Binding-site contacts:
Ligand atom C3 contacts residue ASN73 of chain 1.A at 3.8 Å.
Ligand atom C2 contacts residue ASN73 of chain 1.A at 2.5 Å.
Ligand atom C8 contacts residue GLN71 of chain 1.A at 4.1 Å.
Ligand atom N2 contacts residue ASP41 of chain 1.A at 2.8 Å (salt-bridge).
Ligand atom C5 contacts residue GLN71 of chain 1.A at 4.1 Å.
Ligand atom C1 contacts residue ASN73 of chain 1.A at 1.4 Å.
Ligand atom C8 contacts residue ARG77 of chain 1.A at 3.4 Å.
Ligand atom C6 contacts residue PHE17 of chain 1.A at 3.8 Å (hydrophobic).
Ligand atom O7 contacts residue ARG77 of chain 1.A at 2.8 Å (salt-bridge).
Ligand atom C3 contacts residue ASP41 of chain 1.A at 3.7 Å.
Ligand atom C4 contacts residue ASN73 of chain 1.A at 4.2 Å.
Ligand atom C1 contacts residue ASP41 of chain 1.A at 4.4 Å.
Ligand atom O5 contacts residue GLN71 of chain 1.A at 4.1 Å.
Ligand atom O7 contacts residue VAL38 of chain 1.A at 4.3 Å.
Ligand atom C7 contacts residue ASP41 of chain 1.A at 3.7 Å.
Ligand atom C2 contacts residue PHE17 of chain 1.A at 3.8 Å (hydrophobic).
Ligand atom C6 contacts residue GLN71 of chain 1.A at 3.4 Å.
Ligand atom N2 contacts residue THR75 of chain 1.A at 4.4 Å.
Ligand atom C5 contacts residue PHE19 of chain 1.A at 4.1 Å (hydrophobic).
Ligand atom C2 contacts residue VAL40 of chain 1.A at 4.2 Å (hydrophobic).
Ligand atom C3 contacts residue PHE17 of chain 1.A at 3.7 Å (hydrophobic).
Ligand atom C1 contacts residue VAL40 of chain 1.A at 4.4 Å (hydrophobic).
Ligand atom C1 contacts residue THR75 of chain 1.A at 3.8 Å.
Ligand atom C1 contacts residue PHE17 of chain 1.A at 3.8 Å (hydrophobic).
Ligand atom O4 contacts residue PHE17 of chain 1.A at 4.3 Å.
Ligand atom C7 contacts residue ARG77 of chain 1.A at 3.5 Å.
Ligand atom O3 contacts residue ASP41 of chain 1.A at 4.0 Å.
Ligand atom N2 contacts residue ASN73 of chain 1.A at 3.0 Å (h-bond).
Ligand atom O3 contacts residue PHE17 of chain 1.A at 4.4 Å.
Ligand atom O7 contacts residue ASN73 of chain 1.A at 3.3 Å (h-bond).
Ligand atom C6 contacts residue PHE19 of chain 1.A at 3.6 Å (hydrophobic).
Ligand atom C8 contacts residue ASP41 of chain 1.A at 3.7 Å.
Ligand atom O7 contacts residue VAL40 of chain 1.A at 3.5 Å.
Ligand atom O5 contacts residue VAL40 of chain 1.A at 4.4 Å.
Ligand atom C7 contacts residue ASN73 of chain 1.A at 3.4 Å.
Ligand atom C5 contacts residue ASN73 of chain 1.A at 3.6 Å.
Ligand atom C4 contacts residue PHE17 of chain 1.A at 4.0 Å (hydrophobic).
Ligand atom O4 contacts residue VAL40 of chain 1.A at 4.0 Å.
Ligand atom C2 contacts residue ASP41 of chain 1.A at 3.8 Å.
Ligand atom O5 contacts residue ASN73 of chain 1.A at 2.3 Å (h-bond).

A small-molecule ligand and the protein it binds are described below.
Small molecule (SMILES): CC(=O)N[C@H]1[C@H](O[C@H]2[C@H](O)[C@@H](NC(C)=O)CO[C@@H]2CO)O[C@H](CO)[C@@H](O[C@@H]2O[C@H](CO)[C@@H](O)[C@H](O)[C@@H]2O)[C@@H]1O

Sequence of chain 1.A:
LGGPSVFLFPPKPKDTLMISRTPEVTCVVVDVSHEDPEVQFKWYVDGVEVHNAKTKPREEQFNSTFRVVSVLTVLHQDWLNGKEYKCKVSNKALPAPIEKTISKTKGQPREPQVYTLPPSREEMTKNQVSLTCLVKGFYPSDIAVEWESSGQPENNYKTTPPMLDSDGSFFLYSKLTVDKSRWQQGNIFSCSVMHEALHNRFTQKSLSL